Sequence of chain 1.A:
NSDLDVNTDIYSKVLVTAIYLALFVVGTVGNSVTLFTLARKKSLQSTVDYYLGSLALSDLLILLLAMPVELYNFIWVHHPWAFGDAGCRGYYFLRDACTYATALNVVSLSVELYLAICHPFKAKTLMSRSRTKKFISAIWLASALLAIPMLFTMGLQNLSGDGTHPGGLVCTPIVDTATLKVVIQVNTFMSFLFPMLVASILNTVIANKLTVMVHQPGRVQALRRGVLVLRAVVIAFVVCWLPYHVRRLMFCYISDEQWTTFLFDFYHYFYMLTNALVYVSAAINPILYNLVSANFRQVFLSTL

Binding-site contacts:
Ligand atom CB contacts residue LEU167 of chain 1.A at 3.7 Å (hydrophobic).
Ligand atom NH2 contacts residue PHE280 of chain 1.A at 3.4 Å.
Ligand atom CE2 contacts residue LEU9 of chain 1.A at 3.7 Å (hydrophobic).
Ligand atom C contacts residue PHE267 of chain 1.A at 3.6 Å (hydrophobic).
Ligand atom NH1 contacts residue ILE270 of chain 1.A at 2.7 Å (h-bond).
Ligand atom O contacts residue TRP275 of chain 1.A at 3.2 Å.
Ligand atom C contacts residue ARG263 of chain 1.A at 3.6 Å.
Ligand atom CG2 contacts residue PHE82 of chain 1.A at 3.6 Å (hydrophobic).
Ligand atom NH1 contacts residue ASP272 of chain 1.A at 2.9 Å (salt-bridge).
Ligand atom CZ contacts residue PHE280 of chain 1.A at 3.6 Å (hydrophobic).
Ligand atom CZ contacts residue ASP10 of chain 1.A at 3.4 Å.
Ligand atom CD1 contacts residue PHE267 of chain 1.A at 3.6 Å (hydrophobic).
Ligand atom NH2 contacts residue ASP10 of chain 1.A at 2.9 Å (salt-bridge).
Ligand atom CE1 contacts residue HIS86 of chain 1.A at 3.6 Å.
Ligand atom NE contacts residue PHE267 of chain 1.A at 3.6 Å (h-bond).
Ligand atom NH2 contacts residue PHE267 of chain 1.A at 3.3 Å (h-bond).
Ligand atom NH1 contacts residue TRP275 of chain 1.A at 3.4 Å (h-bond).
Ligand atom CZ contacts residue TRP275 of chain 1.A at 3.5 Å (hydrophobic).
Ligand atom O contacts residue PHE267 of chain 1.A at 3.5 Å.
Ligand atom O contacts residue TYR100 of chain 1.A at 2.9 Å (h-bond).
Ligand atom NH1 contacts residue ASP10 of chain 1.A at 3.3 Å (salt-bridge).
Ligand atom N contacts residue PHE280 of chain 1.A at 3.5 Å.
Ligand atom CZ contacts residue LEU9 of chain 1.A at 3.5 Å (hydrophobic).
Ligand atom CA contacts residue PHE280 of chain 1.A at 3.6 Å (hydrophobic).
Ligand atom CZ contacts residue ILE270 of chain 1.A at 3.1 Å (hydrophobic).
Ligand atom O contacts residue CYS179 of chain 1.A at 3.7 Å.
Ligand atom CZ contacts residue ASP8 of chain 1.A at 3.6 Å.
Ligand atom O contacts residue THR180 of chain 1.A at 3.0 Å (h-bond).
Ligand atom OXT contacts residue ARG263 of chain 1.A at 2.8 Å (salt-bridge).
Ligand atom NH1 contacts residue ASP8 of chain 1.A at 2.5 Å (salt-bridge).
Ligand atom O contacts residue PHE267 of chain 1.A at 3.1 Å.
Ligand atom O contacts residue TYR283 of chain 1.A at 2.6 Å (h-bond).
Ligand atom NH2 contacts residue ILE270 of chain 1.A at 2.8 Å (h-bond).
Ligand atom CE1 contacts residue VAL178 of chain 1.A at 3.7 Å (hydrophobic).
Ligand atom CD contacts residue TRP275 of chain 1.A at 3.6 Å (hydrophobic).
Ligand atom CG contacts residue TRP275 of chain 1.A at 3.6 Å (hydrophobic).
Ligand atom NH2 contacts residue CYS268 of chain 1.A at 3.2 Å (h-bond).
Ligand atom NE contacts residue PHE280 of chain 1.A at 3.6 Å.
Ligand atom OH contacts residue LEU9 of chain 1.A at 2.5 Å (h-bond).
Ligand atom OH contacts residue HIS86 of chain 1.A at 3.4 Å (h-bond).

This small molecule binds to this protein.
Small molecule (SMILES): CC[C@H](C)[C@H](NC(=O)[C@H](Cc1ccc(O)cc1)NC(=O)[C@@H]1CCCN1C(=O)[C@H](CCCN=C(N)N)NC(=O)[C@@H](N)CCCN=C(N)N)C(=O)N[C@@H](CC(C)C)C(=O)O